A small-molecule ligand and the protein it binds are described below.
Small molecule (SMILES): CC(=O)N[C@H]1[C@H](O[C@H]2[C@H](O)[C@@H](NC(C)=O)CO[C@@H]2CO)O[C@H](CO)[C@@H](O[C@@H]2O[C@H](CO[C@H]3O[C@H](CO[C@H]4O[C@H](CO)[C@@H](O)[C@H](O)[C@@H]4O)[C@@H](O)[C@H](O[C@H]4O[C@H](CO)[C@@H](O)[C@H](O)[C@@H]4O)[C@@H]3O)[C@@H](O)[C@H](O[C@H]3O[C@H](CO)[C@@H](O)[C@H](O)[C@@H]3O[C@H]3O[C@H](CO)[C@@H](O)[C@H](O)[C@@H]3O[C@H]3O[C@H](CO)[C@@H](O)[C@H](O)[C@@H]3O)[C@@H]2O)[C@@H]1O

Binding-site contacts:
Ligand atom O4 contacts residue ARG283 of chain 1.A at 3.5 Å (salt-bridge).
Ligand atom C6 contacts residue PRO309 of chain 1.A at 3.6 Å (hydrophobic).
Ligand atom O4 contacts residue GLU294 of chain 1.A at 2.7 Å (salt-bridge).
Ligand atom C2 contacts residue ASN120 of chain 4.A at 2.3 Å.
Ligand atom O3 contacts residue ASN249 of chain 1.A at 2.7 Å (h-bond).
Ligand atom C5 contacts residue ARG283 of chain 1.A at 3.6 Å.
Ligand atom C5 contacts residue ILE310 of chain 1.A at 3.7 Å (hydrophobic).
Ligand atom O5 contacts residue GLY374 of chain 1.A at 3.4 Å.
Ligand atom C6 contacts residue ASP250 of chain 1.A at 3.6 Å.
Ligand atom O2 contacts residue ASN249 of chain 1.A at 3.3 Å (h-bond).
Ligand atom C6 contacts residue ILE285 of chain 1.A at 3.4 Å (hydrophobic).
Ligand atom O4 contacts residue ARG247 of chain 1.A at 3.1 Å (salt-bridge).
Ligand atom O6 contacts residue GLN375 of chain 1.A at 3.3 Å.
Ligand atom O5 contacts residue ASN120 of chain 4.A at 2.4 Å (h-bond).
Ligand atom O4 contacts residue THR287 of chain 1.A at 3.4 Å.
Ligand atom O5 contacts residue GLN375 of chain 1.A at 3.3 Å (h-bond).
Ligand atom C5 contacts residue ASN120 of chain 4.A at 3.6 Å.
Ligand atom C7 contacts residue ASN120 of chain 4.A at 3.4 Å.
Ligand atom O3 contacts residue ARG283 of chain 1.A at 3.0 Å (salt-bridge).
Ligand atom C6 contacts residue LEU373 of chain 1.A at 3.3 Å (hydrophobic).
Ligand atom C1 contacts residue ASN120 of chain 4.A at 1.4 Å.
Ligand atom O3 contacts residue GLU294 of chain 1.A at 2.7 Å (salt-bridge).
Ligand atom O6 contacts residue ILE285 of chain 1.A at 2.6 Å (h-bond).
Ligand atom O7 contacts residue ASN120 of chain 4.A at 3.6 Å.
Ligand atom C3 contacts residue GLY312 of chain 1.A at 3.2 Å.
Ligand atom C6 contacts residue GLN311 of chain 1.A at 3.6 Å.
Ligand atom C6 contacts residue ILE310 of chain 1.A at 3.5 Å (hydrophobic).
Ligand atom O3 contacts residue GLY312 of chain 1.A at 3.0 Å (h-bond).
Ligand atom O5 contacts residue ARG283 of chain 1.A at 3.2 Å (salt-bridge).
Ligand atom C4 contacts residue GLU294 of chain 1.A at 3.6 Å.
Ligand atom O3 contacts residue GLN311 of chain 1.A at 3.3 Å.
Ligand atom O6 contacts residue ASP250 of chain 1.A at 2.7 Å (salt-bridge).
Ligand atom O2 contacts residue LEU296 of chain 1.A at 3.6 Å.
Ligand atom O2 contacts residue GLY312 of chain 1.A at 3.2 Å.
Ligand atom O5 contacts residue ASP250 of chain 1.A at 3.6 Å (salt-bridge).
Ligand atom C3 contacts residue GLU294 of chain 1.A at 3.4 Å.
Ligand atom O6 contacts residue ILE310 of chain 1.A at 3.3 Å (h-bond).
Ligand atom O5 contacts residue GLY312 of chain 1.A at 3.7 Å.
Ligand atom N2 contacts residue ASN120 of chain 4.A at 2.8 Å (h-bond).
Ligand atom O3 contacts residue ASP250 of chain 1.A at 3.2 Å (salt-bridge).

Sequence of chain 1.A:
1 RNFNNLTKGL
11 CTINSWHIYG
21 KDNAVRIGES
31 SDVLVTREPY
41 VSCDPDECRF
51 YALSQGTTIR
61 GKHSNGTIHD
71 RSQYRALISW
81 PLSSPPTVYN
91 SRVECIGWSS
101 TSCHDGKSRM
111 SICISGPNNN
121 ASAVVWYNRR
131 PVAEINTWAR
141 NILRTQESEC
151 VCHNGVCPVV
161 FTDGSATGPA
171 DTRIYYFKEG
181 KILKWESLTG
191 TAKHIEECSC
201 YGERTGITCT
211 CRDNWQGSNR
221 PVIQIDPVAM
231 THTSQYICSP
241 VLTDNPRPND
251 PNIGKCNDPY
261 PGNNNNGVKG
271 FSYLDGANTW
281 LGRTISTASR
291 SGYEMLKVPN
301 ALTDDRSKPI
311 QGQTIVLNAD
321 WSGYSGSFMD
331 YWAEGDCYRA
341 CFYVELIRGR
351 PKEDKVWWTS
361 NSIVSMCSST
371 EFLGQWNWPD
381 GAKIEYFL

Sequence of chain 4.A:
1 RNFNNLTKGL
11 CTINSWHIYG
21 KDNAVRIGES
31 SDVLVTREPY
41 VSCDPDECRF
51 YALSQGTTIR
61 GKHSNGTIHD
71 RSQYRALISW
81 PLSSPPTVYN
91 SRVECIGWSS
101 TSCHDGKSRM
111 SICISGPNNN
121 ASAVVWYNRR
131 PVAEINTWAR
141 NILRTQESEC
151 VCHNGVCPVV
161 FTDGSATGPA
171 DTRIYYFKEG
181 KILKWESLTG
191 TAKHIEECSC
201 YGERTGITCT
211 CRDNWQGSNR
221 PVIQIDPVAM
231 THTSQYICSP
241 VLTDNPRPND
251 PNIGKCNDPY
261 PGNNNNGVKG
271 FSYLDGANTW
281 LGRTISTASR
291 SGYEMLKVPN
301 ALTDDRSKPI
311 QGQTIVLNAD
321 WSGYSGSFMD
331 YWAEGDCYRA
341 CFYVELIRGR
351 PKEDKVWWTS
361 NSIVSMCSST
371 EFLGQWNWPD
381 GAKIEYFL